Binding-site contacts:
Ligand atom O7 contacts residue THR134 of chain 1.C at 3.2 Å.
Ligand atom C6 contacts residue ASN32 of chain 1.C at 4.4 Å.
Ligand atom C7 contacts residue LEU96 of chain 1.C at 4.1 Å (hydrophobic).
Ligand atom C2 contacts residue ASN32 of chain 1.C at 2.5 Å.
Ligand atom C3 contacts residue LEU96 of chain 1.C at 3.6 Å (hydrophobic).
Ligand atom N2 contacts residue LEU96 of chain 1.C at 3.0 Å (h-bond).
Ligand atom C8 contacts residue VAL50 of chain 1.C at 3.5 Å (hydrophobic).
Ligand atom C1 contacts residue ASN32 of chain 1.C at 1.4 Å.
Ligand atom O3 contacts residue LEU96 of chain 1.C at 4.2 Å.
Ligand atom O5 contacts residue ASN32 of chain 1.C at 2.3 Å (h-bond).
Ligand atom O4 contacts residue LEU96 of chain 1.C at 4.0 Å.
Ligand atom C3 contacts residue ASN32 of chain 1.C at 3.8 Å.
Ligand atom C5 contacts residue ASN32 of chain 1.C at 3.6 Å.
Ligand atom O7 contacts residue ASN32 of chain 1.C at 4.0 Å.
Ligand atom C2 contacts residue LEU96 of chain 1.C at 3.5 Å (hydrophobic).
Ligand atom O6 contacts residue ARG98 of chain 1.C at 3.2 Å (salt-bridge).
Ligand atom N2 contacts residue ASN32 of chain 1.C at 2.9 Å (h-bond).
Ligand atom C7 contacts residue THR134 of chain 1.C at 3.9 Å.
Ligand atom C5 contacts residue ARG98 of chain 1.C at 4.5 Å.
Ligand atom C1 contacts residue LEU96 of chain 1.C at 3.6 Å (hydrophobic).
Ligand atom C7 contacts residue ASN32 of chain 1.C at 3.7 Å.
Ligand atom O5 contacts residue LEU96 of chain 1.C at 3.8 Å.
Ligand atom C8 contacts residue LEU96 of chain 1.C at 4.3 Å (hydrophobic).
Ligand atom C4 contacts residue ASN32 of chain 1.C at 4.2 Å.
Ligand atom O7 contacts residue LEU96 of chain 1.C at 4.0 Å.
Ligand atom C6 contacts residue ARG98 of chain 1.C at 3.3 Å.
Ligand atom C7 contacts residue VAL50 of chain 1.C at 4.3 Å (hydrophobic).
Ligand atom C8 contacts residue THR134 of chain 1.C at 3.6 Å.

A small-molecule ligand and the protein it binds are described below.
Small molecule (SMILES): CC(=O)N[C@H]1[C@H](O[C@H]2[C@H](O)[C@@H](NC(C)=O)CO[C@@H]2CO)O[C@H](CO)[C@@H](O[C@@H]2O[C@H](CO)[C@@H](O)[C@H](O[C@H]3O[C@H](CO)[C@@H](O)[C@H](O)[C@@H]3O)[C@@H]2O)[C@@H]1O

Sequence of chain 1.C:
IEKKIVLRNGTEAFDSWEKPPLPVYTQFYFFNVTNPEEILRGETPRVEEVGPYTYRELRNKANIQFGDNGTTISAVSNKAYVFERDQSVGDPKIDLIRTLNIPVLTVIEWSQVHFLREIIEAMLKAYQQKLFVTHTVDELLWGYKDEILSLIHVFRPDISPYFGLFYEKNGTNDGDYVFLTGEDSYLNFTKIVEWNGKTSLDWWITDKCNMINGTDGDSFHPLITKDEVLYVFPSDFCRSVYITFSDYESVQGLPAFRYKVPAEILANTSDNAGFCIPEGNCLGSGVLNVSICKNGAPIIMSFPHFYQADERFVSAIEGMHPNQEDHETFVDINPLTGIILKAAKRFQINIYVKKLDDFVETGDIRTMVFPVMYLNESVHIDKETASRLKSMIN